A protein and the small-molecule ligand that binds it are described below.
Small molecule (SMILES): O=C(N[C@@H](Cc1c[nH]c2ccccc12)C(=O)Nc1ccncc1)c1ccc(-c2cccc(F)c2)cc1F

Sequence of chain 1.D:
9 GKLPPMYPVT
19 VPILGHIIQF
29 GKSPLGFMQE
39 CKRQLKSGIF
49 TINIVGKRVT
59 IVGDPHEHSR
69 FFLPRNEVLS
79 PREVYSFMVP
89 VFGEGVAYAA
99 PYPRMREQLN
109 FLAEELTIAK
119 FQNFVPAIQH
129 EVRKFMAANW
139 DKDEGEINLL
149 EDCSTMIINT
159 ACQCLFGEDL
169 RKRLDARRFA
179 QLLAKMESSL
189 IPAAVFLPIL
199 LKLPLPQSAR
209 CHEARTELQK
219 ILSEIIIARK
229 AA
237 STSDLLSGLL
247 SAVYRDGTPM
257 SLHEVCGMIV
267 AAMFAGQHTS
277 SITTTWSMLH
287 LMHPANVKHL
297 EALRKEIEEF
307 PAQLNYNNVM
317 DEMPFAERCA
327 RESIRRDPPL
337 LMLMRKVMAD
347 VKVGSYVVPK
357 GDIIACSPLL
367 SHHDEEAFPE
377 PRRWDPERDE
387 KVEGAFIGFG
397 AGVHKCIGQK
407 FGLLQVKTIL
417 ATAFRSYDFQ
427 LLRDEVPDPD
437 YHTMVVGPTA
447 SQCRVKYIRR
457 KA

Binding-site contacts:
Ligand atom C28 contacts residue ALA271 of chain 1.D at 3.7 Å (hydrophobic).
Ligand atom C25 contacts residue TYR83 of chain 1.D at 4.3 Å (hydrophobic).
Ligand atom O2 contacts residue PHE270 of chain 1.D at 4.1 Å.
Ligand atom N1 contacts residue HEM1 of chain 1.K at 2.6 Å.
Ligand atom C28 contacts residue ALA267 of chain 1.D at 4.2 Å (hydrophobic).
Ligand atom N3 contacts residue PHE270 of chain 1.D at 4.1 Å.
Ligand atom O2 contacts residue ALA271 of chain 1.D at 3.8 Å.
Ligand atom C1 contacts residue ALA271 of chain 1.D at 3.4 Å (hydrophobic).
Ligand atom C5 contacts residue LEU336 of chain 1.D at 3.7 Å (hydrophobic).
Ligand atom C1 contacts residue THR275 of chain 1.D at 3.9 Å.
Ligand atom C5 contacts residue ALA271 of chain 1.D at 4.3 Å (hydrophobic).
Ligand atom C3 contacts residue HEM1 of chain 1.K at 3.0 Å.
Ligand atom N4 contacts residue TYR83 of chain 1.D at 4.0 Å.
Ligand atom C6 contacts residue VAL441 of chain 1.D at 4.1 Å (hydrophobic).
Ligand atom N4 contacts residue MET86 of chain 1.D at 4.2 Å.
Ligand atom C26 contacts residue HEM1 of chain 1.K at 4.4 Å.
Ligand atom C4 contacts residue LEU336 of chain 1.D at 3.4 Å (hydrophobic).
Ligand atom C29 contacts residue MET86 of chain 1.D at 4.2 Å (hydrophobic).
Ligand atom N3 contacts residue VAL441 of chain 1.D at 3.8 Å.
Ligand atom C23 contacts residue MET86 of chain 1.D at 3.7 Å (hydrophobic).
Ligand atom C2 contacts residue HEM1 of chain 1.K at 3.4 Å.
Ligand atom N1 contacts residue ALA271 of chain 1.D at 3.8 Å.
Ligand atom C25 contacts residue TYR96 of chain 1.D at 3.4 Å (hydrophobic).
Ligand atom N1 contacts residue LEU336 of chain 1.D at 4.0 Å.
Ligand atom C27 contacts residue ALA267 of chain 1.D at 4.1 Å (hydrophobic).
Ligand atom C27 contacts residue ALA271 of chain 1.D at 3.8 Å (hydrophobic).
Ligand atom C7 contacts residue VAL441 of chain 1.D at 4.4 Å (hydrophobic).
Ligand atom C24 contacts residue TYR96 of chain 1.D at 4.5 Å (hydrophobic).
Ligand atom O2 contacts residue VAL441 of chain 1.D at 3.8 Å.
Ligand atom C2 contacts residue THR275 of chain 1.D at 3.8 Å.
Ligand atom C2 contacts residue LEU336 of chain 1.D at 4.2 Å (hydrophobic).
Ligand atom C26 contacts residue TYR96 of chain 1.D at 3.8 Å (hydrophobic).
Ligand atom C21 contacts residue MET86 of chain 1.D at 3.5 Å (hydrophobic).
Ligand atom C1 contacts residue LEU336 of chain 1.D at 4.1 Å (hydrophobic).
Ligand atom C4 contacts residue HEM1 of chain 1.K at 4.3 Å.
Ligand atom C3 contacts residue LEU336 of chain 1.D at 3.5 Å (hydrophobic).
Ligand atom C2 contacts residue ALA271 of chain 1.D at 3.3 Å (hydrophobic).
Ligand atom N2 contacts residue LEU336 of chain 1.D at 4.1 Å.
Ligand atom C21 contacts residue PHE270 of chain 1.D at 3.8 Å (hydrophobic).
Ligand atom C22 contacts residue MET86 of chain 1.D at 3.7 Å (hydrophobic).